Binding-site contacts:
Ligand atom OH contacts residue ALA194 of chain 1.B at 4.5 Å.
Ligand atom C2 contacts residue ALA194 of chain 1.C at 4.2 Å (hydrophobic).
Ligand atom C1 contacts residue GLU193 of chain 1.B at 3.1 Å.
Ligand atom OH contacts residue TYR198 of chain 1.C at 4.4 Å.
Ligand atom C4 contacts residue ALA194 of chain 1.C at 3.9 Å (hydrophobic).
Ligand atom OH contacts residue GLU193 of chain 1.C at 3.2 Å.
Ligand atom C3 contacts residue ALA194 of chain 1.B at 3.3 Å (hydrophobic).
Ligand atom C4 contacts residue GLU193 of chain 1.C at 3.7 Å.
Ligand atom C4 contacts residue ALA194 of chain 1.B at 4.1 Å (hydrophobic).
Ligand atom C4 contacts residue ASN195 of chain 1.C at 3.6 Å.
Ligand atom C3 contacts residue GLU193 of chain 1.C at 4.4 Å.
Ligand atom C3 contacts residue ASN195 of chain 1.B at 4.2 Å.
Ligand atom C1 contacts residue ASN195 of chain 1.B at 3.3 Å.
Ligand atom C3 contacts residue ALA194 of chain 1.C at 3.5 Å (hydrophobic).
Ligand atom C2 contacts residue GLU193 of chain 1.B at 3.9 Å.
Ligand atom C2 contacts residue ASN195 of chain 1.B at 4.4 Å.
Ligand atom OH contacts residue ASN195 of chain 1.C at 4.5 Å.
Ligand atom C1 contacts residue TYR198 of chain 1.B at 3.8 Å (hydrophobic).
Ligand atom C2 contacts residue ALA194 of chain 1.B at 4.4 Å (hydrophobic).

A protein and the small-molecule ligand that binds it are described below.
Small molecule (SMILES): CCCCO

Sequence of chain 1.C:
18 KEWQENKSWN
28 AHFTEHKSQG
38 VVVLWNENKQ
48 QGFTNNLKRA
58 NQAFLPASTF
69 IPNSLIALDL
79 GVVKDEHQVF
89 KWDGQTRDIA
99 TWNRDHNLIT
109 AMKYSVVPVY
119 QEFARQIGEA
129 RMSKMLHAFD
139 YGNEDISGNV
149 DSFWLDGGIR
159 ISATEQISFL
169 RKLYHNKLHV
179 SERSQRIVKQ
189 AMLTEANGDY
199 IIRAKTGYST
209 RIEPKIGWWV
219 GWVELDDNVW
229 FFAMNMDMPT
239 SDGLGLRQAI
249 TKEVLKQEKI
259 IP

Sequence of chain 1.B:
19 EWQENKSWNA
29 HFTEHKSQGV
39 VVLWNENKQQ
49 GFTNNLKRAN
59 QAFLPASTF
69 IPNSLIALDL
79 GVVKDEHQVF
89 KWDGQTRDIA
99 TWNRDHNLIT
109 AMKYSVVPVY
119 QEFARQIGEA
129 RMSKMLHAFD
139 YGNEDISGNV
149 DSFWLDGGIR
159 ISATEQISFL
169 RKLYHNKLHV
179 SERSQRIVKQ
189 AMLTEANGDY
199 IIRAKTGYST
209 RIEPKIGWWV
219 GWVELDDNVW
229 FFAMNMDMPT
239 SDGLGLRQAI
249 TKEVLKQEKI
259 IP